Binding-site contacts:
Ligand atom C8 contacts residue EPE1 of chain 1.I at 3.7 Å.
Ligand atom O6 contacts residue ASN133 of chain 1.A at 3.9 Å.
Ligand atom O7 contacts residue ASN133 of chain 1.A at 2.8 Å (h-bond).
Ligand atom C6 contacts residue ASN133 of chain 1.A at 4.0 Å.
Ligand atom C1 contacts residue ASN133 of chain 1.A at 1.4 Å.
Ligand atom C5 contacts residue ASN133 of chain 1.A at 3.0 Å.
Ligand atom O5 contacts residue GLN132 of chain 1.A at 4.3 Å.
Ligand atom C7 contacts residue ASN133 of chain 1.A at 3.2 Å.
Ligand atom C2 contacts residue ASN133 of chain 1.A at 2.8 Å.
Ligand atom C1 contacts residue ARG255 of chain 1.A at 4.1 Å.
Ligand atom N2 contacts residue ASN133 of chain 1.A at 3.2 Å (h-bond).
Ligand atom O6 contacts residue GLN132 of chain 1.A at 4.5 Å.
Ligand atom C8 contacts residue ASN133 of chain 1.A at 4.5 Å.
Ligand atom C3 contacts residue ASN133 of chain 1.A at 3.7 Å.
Ligand atom O5 contacts residue ASN133 of chain 1.A at 2.2 Å (h-bond).
Ligand atom C4 contacts residue ASN133 of chain 1.A at 4.0 Å.

Sequence of chain 1.A:
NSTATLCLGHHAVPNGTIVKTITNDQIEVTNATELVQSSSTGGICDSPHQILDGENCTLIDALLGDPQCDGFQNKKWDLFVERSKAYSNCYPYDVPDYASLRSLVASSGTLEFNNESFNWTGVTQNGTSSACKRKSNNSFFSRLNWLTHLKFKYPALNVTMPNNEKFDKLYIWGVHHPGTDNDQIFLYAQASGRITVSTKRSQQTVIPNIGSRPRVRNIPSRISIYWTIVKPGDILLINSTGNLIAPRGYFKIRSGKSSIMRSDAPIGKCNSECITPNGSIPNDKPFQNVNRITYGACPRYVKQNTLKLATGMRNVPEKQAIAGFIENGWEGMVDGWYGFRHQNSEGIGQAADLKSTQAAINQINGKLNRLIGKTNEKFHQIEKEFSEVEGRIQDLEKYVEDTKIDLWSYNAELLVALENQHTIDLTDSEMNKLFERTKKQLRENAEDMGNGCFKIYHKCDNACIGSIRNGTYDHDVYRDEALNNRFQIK

A small-molecule ligand and the protein it binds are described below.
Small molecule (SMILES): CC(=O)N[C@@H]1[C@@H](O)[C@H](O)[C@@H](CO)O[C@H]1O